Binding-site contacts:
Ligand atom C4 contacts residue ASN19 of chain 1.A at 4.2 Å.
Ligand atom C3 contacts residue ASN19 of chain 1.A at 3.8 Å.
Ligand atom O5 contacts residue ASN19 of chain 1.A at 2.3 Å (h-bond).
Ligand atom C7 contacts residue ASN19 of chain 1.A at 3.5 Å.
Ligand atom O7 contacts residue ASN19 of chain 1.A at 3.6 Å.
Ligand atom C1 contacts residue ASN19 of chain 1.A at 1.4 Å.
Ligand atom C1 contacts residue VAL22 of chain 1.A at 4.4 Å (hydrophobic).
Ligand atom O5 contacts residue VAL22 of chain 1.A at 3.6 Å.
Ligand atom O5 contacts residue GLU133 of chain 1.A at 4.0 Å.
Ligand atom C5 contacts residue ASN19 of chain 1.A at 3.6 Å.
Ligand atom C2 contacts residue ASN19 of chain 1.A at 2.4 Å.
Ligand atom N2 contacts residue ASN19 of chain 1.A at 2.9 Å (h-bond).
Ligand atom C6 contacts residue VAL22 of chain 1.A at 4.2 Å (hydrophobic).
Ligand atom C5 contacts residue VAL22 of chain 1.A at 4.4 Å (hydrophobic).
Ligand atom C1 contacts residue GLU133 of chain 1.A at 4.3 Å.
Ligand atom O6 contacts residue LEU129 of chain 1.A at 4.2 Å.

A small-molecule ligand and the protein it binds are described below.
Small molecule (SMILES): CC(=O)N[C@@H]1[C@@H](O)[C@H](O)[C@@H](CO)O[C@H]1O

Sequence of chain 1.A:
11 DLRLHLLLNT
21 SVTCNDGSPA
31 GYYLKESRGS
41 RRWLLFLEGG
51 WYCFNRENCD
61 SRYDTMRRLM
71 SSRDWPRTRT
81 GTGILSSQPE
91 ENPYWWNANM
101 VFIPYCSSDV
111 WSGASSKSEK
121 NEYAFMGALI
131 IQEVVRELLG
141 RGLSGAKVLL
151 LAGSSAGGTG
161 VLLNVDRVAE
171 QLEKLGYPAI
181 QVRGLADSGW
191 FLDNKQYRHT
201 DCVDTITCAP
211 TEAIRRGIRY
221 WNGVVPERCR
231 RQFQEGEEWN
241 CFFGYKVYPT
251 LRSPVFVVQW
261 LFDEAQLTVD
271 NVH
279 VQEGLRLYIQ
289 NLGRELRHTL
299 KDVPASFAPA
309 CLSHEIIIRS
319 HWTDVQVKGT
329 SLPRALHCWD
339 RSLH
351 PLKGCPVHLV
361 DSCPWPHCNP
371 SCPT